This small molecule binds to this protein.
Small molecule (SMILES): O=C(CC1CCCC1)Nc1nc2cc(Cl)ccc2o1

Binding-site contacts:
Ligand atom C9 contacts residue MET215 of chain 2.B at 3.9 Å (hydrophobic).
Ligand atom C2 contacts residue TYR262 of chain 2.B at 3.4 Å (hydrophobic).
Ligand atom N1 contacts residue TYR262 of chain 2.B at 2.9 Å (h-bond).
Ligand atom C12 contacts residue TYR179 of chain 2.B at 3.6 Å (hydrophobic).
Ligand atom C12 contacts residue ASP131 of chain 2.B at 2.9 Å.
Ligand atom O19 contacts residue TRP132 of chain 2.B at 3.7 Å.
Ligand atom C5 contacts residue HIS320 of chain 2.B at 3.9 Å.
Ligand atom N11 contacts residue TYR179 of chain 2.B at 3.4 Å (h-bond).
Ligand atom O3 contacts residue PHE63 of chain 2.B at 3.9 Å.
Ligand atom C5 contacts residue PHE63 of chain 2.B at 3.5 Å (hydrophobic).
Ligand atom C9 contacts residue TYR262 of chain 2.B at 3.8 Å (hydrophobic).
Ligand atom C4 contacts residue HIS320 of chain 2.B at 3.9 Å.
Ligand atom C17 contacts residue LEU295 of chain 2.B at 3.8 Å (hydrophobic).
Ligand atom C2 contacts residue ASP131 of chain 2.B at 3.6 Å.
Ligand atom C10 contacts residue TYR179 of chain 2.B at 3.5 Å (hydrophobic).
Ligand atom C6 contacts residue TRP321 of chain 2.B at 3.8 Å (hydrophobic).
Ligand atom N1 contacts residue TYR179 of chain 2.B at 2.9 Å (h-bond).
Ligand atom C15 contacts residue GLN180 of chain 2.B at 3.4 Å.
Ligand atom C7 contacts residue PHE63 of chain 2.B at 3.9 Å (hydrophobic).
Ligand atom C12 contacts residue TYR262 of chain 2.B at 3.6 Å (hydrophobic).
Ligand atom O19 contacts residue TYR262 of chain 2.B at 2.6 Å (h-bond).
Ligand atom O19 contacts residue ASP131 of chain 2.B at 3.7 Å.
Ligand atom C2 contacts residue TYR179 of chain 2.B at 3.5 Å (hydrophobic).
Ligand atom C18 contacts residue THR156 of chain 2.B at 3.7 Å.
Ligand atom C4 contacts residue PHE63 of chain 2.B at 3.7 Å (hydrophobic).
Ligand atom CL8 contacts residue LEU224 of chain 2.B at 3.2 Å.
Ligand atom C13 contacts residue ASP131 of chain 2.B at 2.8 Å.
Ligand atom N11 contacts residue ASP131 of chain 2.B at 2.9 Å (salt-bridge).
Ligand atom O3 contacts residue HIS320 of chain 2.B at 3.1 Å (h-bond).
Ligand atom O3 contacts residue ASP131 of chain 2.B at 3.6 Å (salt-bridge).
Ligand atom CL8 contacts residue LEU204 of chain 2.B at 3.7 Å.
Ligand atom O19 contacts residue TYR179 of chain 2.B at 3.6 Å.
Ligand atom C14 contacts residue ASP131 of chain 2.B at 4.0 Å.
Ligand atom C9 contacts residue TYR179 of chain 2.B at 3.4 Å (hydrophobic).
Ligand atom C13 contacts residue LEU295 of chain 2.B at 3.8 Å (hydrophobic).
Ligand atom N11 contacts residue TYR262 of chain 2.B at 3.9 Å.
Ligand atom C10 contacts residue TYR262 of chain 2.B at 3.3 Å (hydrophobic).
Ligand atom C6 contacts residue LEU204 of chain 2.B at 3.8 Å (hydrophobic).
Ligand atom C5 contacts residue TRP321 of chain 2.B at 3.5 Å (hydrophobic).
Ligand atom C16 contacts residue GLN180 of chain 2.B at 3.9 Å.

Sequence of chain 2.B:
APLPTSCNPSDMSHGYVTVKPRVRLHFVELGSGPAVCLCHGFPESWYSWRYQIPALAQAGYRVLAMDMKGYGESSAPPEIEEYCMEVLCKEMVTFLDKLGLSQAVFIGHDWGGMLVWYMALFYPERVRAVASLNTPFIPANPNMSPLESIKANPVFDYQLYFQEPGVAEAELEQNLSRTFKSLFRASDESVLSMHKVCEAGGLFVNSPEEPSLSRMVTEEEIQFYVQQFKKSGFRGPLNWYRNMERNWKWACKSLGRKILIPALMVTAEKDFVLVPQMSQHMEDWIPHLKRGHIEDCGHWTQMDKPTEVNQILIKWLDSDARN